Binding-site contacts:
Ligand atom C29 contacts residue TRP227 of chain 1.B at 3.9 Å (hydrophobic).
Ligand atom O32 contacts residue GLY228 of chain 1.B at 2.9 Å (h-bond).
Ligand atom C27 contacts residue TRP227 of chain 1.B at 3.9 Å (hydrophobic).
Ligand atom C30 contacts residue SER226 of chain 1.B at 3.9 Å.
Ligand atom N46 contacts residue GLY230 of chain 1.B at 3.1 Å (h-bond).
Ligand atom N23 contacts residue SER205 of chain 1.B at 3.5 Å (h-bond).
Ligand atom C21 contacts residue ASP199 of chain 1.B at 3.5 Å.
Ligand atom N46 contacts residue ASP199 of chain 1.B at 2.8 Å (salt-bridge).
Ligand atom C24 contacts residue SER205 of chain 1.B at 3.2 Å.
Ligand atom C3 contacts residue TYR47 of chain 1.B at 3.3 Å (hydrophobic).
Ligand atom C3 contacts residue TRP50 of chain 1.B at 3.8 Å (hydrophobic).
Ligand atom C4 contacts residue TRP50 of chain 1.B at 3.6 Å (hydrophobic).
Ligand atom C2 contacts residue LEU96 of chain 1.B at 3.7 Å (hydrophobic).
Ligand atom C21 contacts residue ALA200 of chain 1.B at 3.2 Å (hydrophobic).
Ligand atom C27 contacts residue GLY228 of chain 1.B at 3.4 Å.
Ligand atom N23 contacts residue SER226 of chain 1.B at 3.0 Å (h-bond).
Ligand atom C28 contacts residue GLY228 of chain 1.B at 3.6 Å.
Ligand atom N46 contacts residue ALA200 of chain 1.B at 3.1 Å (h-bond).
Ligand atom C2 contacts residue HIS43 of chain 1.B at 3.7 Å.
Ligand atom O32 contacts residue TRP227 of chain 1.B at 3.3 Å.
Ligand atom C7 contacts residue SER226 of chain 1.B at 3.8 Å.
Ligand atom C28 contacts residue TRP227 of chain 1.B at 3.7 Å (hydrophobic).
Ligand atom C26 contacts residue GLY228 of chain 1.B at 3.8 Å.
Ligand atom N47 contacts residue TRP227 of chain 1.B at 3.9 Å.
Ligand atom C29 contacts residue VAL225 of chain 1.B at 3.7 Å (hydrophobic).
Ligand atom C27 contacts residue GLY230 of chain 1.B at 3.8 Å.
Ligand atom N46 contacts residue GLY228 of chain 1.B at 3.9 Å.
Ligand atom C1 contacts residue SER226 of chain 1.B at 3.8 Å.
Ligand atom C30 contacts residue VAL225 of chain 1.B at 3.8 Å (hydrophobic).
Ligand atom N47 contacts residue ASP199 of chain 1.B at 2.8 Å (salt-bridge).
Ligand atom N47 contacts residue ALA200 of chain 1.B at 3.5 Å (h-bond).
Ligand atom C14 contacts residue GLY228 of chain 1.B at 3.9 Å.
Ligand atom C21 contacts residue GLY228 of chain 1.B at 3.9 Å.
Ligand atom N46 contacts residue CYS231 of chain 1.B at 3.9 Å.
Ligand atom N47 contacts residue GLY238 of chain 1.B at 3.4 Å.
Ligand atom C4 contacts residue TYR47 of chain 1.B at 3.7 Å (hydrophobic).
Ligand atom C30 contacts residue TRP227 of chain 1.B at 3.9 Å (hydrophobic).
Ligand atom C1 contacts residue LEU96 of chain 1.B at 3.8 Å (hydrophobic).
Ligand atom C28 contacts residue ALA200 of chain 1.B at 3.9 Å (hydrophobic).
Ligand atom N23 contacts residue HIS43 of chain 1.B at 3.5 Å (h-bond).

Sequence of chain 1.B:
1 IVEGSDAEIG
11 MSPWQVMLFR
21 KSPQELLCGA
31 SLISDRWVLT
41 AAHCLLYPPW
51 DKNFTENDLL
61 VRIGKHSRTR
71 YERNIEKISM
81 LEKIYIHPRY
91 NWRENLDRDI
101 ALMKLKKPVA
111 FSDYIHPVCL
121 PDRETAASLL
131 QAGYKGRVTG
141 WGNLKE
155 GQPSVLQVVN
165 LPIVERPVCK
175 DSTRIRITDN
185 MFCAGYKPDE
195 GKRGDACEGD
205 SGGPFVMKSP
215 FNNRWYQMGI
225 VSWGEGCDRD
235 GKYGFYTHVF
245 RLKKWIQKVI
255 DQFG

This small molecule binds to this protein.
Small molecule (SMILES): [H]/N=C(\N)c1ccc(CNC(=O)[C@@H]2CCCN2C(=O)COC2CCCCC2)cc1